Binding-site contacts:
Ligand atom OB contacts residue ARG386 of chain 1.A at 3.0 Å (salt-bridge).
Ligand atom CD3 contacts residue ALA233 of chain 1.A at 4.0 Å (hydrophobic).
Ligand atom CGB contacts residue HEM1 of chain 1.C at 3.6 Å.
Ligand atom OB contacts residue ALA233 of chain 1.A at 4.1 Å.
Ligand atom CD3 contacts residue HEM1 of chain 1.C at 3.4 Å.
Ligand atom OHB contacts residue ASN85 of chain 1.A at 3.1 Å (h-bond).
Ligand atom CE2 contacts residue PHE168 of chain 1.A at 3.4 Å (hydrophobic).
Ligand atom CE3 contacts residue ALA233 of chain 1.A at 4.1 Å (hydrophobic).
Ligand atom CE2 contacts residue VAL78 of chain 1.A at 3.7 Å (hydrophobic).
Ligand atom OB contacts residue PHE168 of chain 1.A at 4.0 Å.
Ligand atom CBB contacts residue HEM1 of chain 1.C at 3.8 Å.
Ligand atom CD4 contacts residue HEM1 of chain 1.C at 3.9 Å.
Ligand atom CE1 contacts residue ALA233 of chain 1.A at 4.1 Å (hydrophobic).
Ligand atom CAX contacts residue PHE168 of chain 1.A at 4.1 Å (hydrophobic).
Ligand atom CAX contacts residue GLN385 of chain 1.A at 4.1 Å.
Ligand atom CGA contacts residue PHE168 of chain 1.A at 3.7 Å (hydrophobic).
Ligand atom OHA contacts residue GLY232 of chain 1.A at 3.9 Å.
Ligand atom OHA contacts residue VAL228 of chain 1.A at 3.7 Å.
Ligand atom CAX contacts residue ALA167 of chain 1.A at 3.6 Å (hydrophobic).
Ligand atom NA contacts residue PHE168 of chain 1.A at 3.1 Å.
Ligand atom CZA contacts residue PHE168 of chain 1.A at 3.5 Å (hydrophobic).
Ligand atom OA contacts residue GLN385 of chain 1.A at 4.2 Å.
Ligand atom CD2 contacts residue VAL78 of chain 1.A at 3.7 Å (hydrophobic).
Ligand atom CD1 contacts residue PHE168 of chain 1.A at 3.8 Å (hydrophobic).
Ligand atom CE4 contacts residue HEM1 of chain 1.C at 4.1 Å.
Ligand atom CB contacts residue ARG386 of chain 1.A at 3.9 Å.
Ligand atom OHA contacts residue THR229 of chain 1.A at 3.8 Å.
Ligand atom CAA contacts residue PHE168 of chain 1.A at 3.7 Å (hydrophobic).
Ligand atom CE1 contacts residue THR229 of chain 1.A at 3.7 Å.
Ligand atom CE3 contacts residue HEM1 of chain 1.C at 3.5 Å.
Ligand atom CB contacts residue PHE168 of chain 1.A at 3.9 Å (hydrophobic).
Ligand atom CAA contacts residue GLN385 of chain 1.A at 3.7 Å.
Ligand atom OHA contacts residue PHE168 of chain 1.A at 4.0 Å.
Ligand atom CE1 contacts residue PHE168 of chain 1.A at 3.7 Å (hydrophobic).
Ligand atom CAX contacts residue THR77 of chain 1.A at 3.1 Å.
Ligand atom CA contacts residue GLN385 of chain 1.A at 4.0 Å.
Ligand atom OHB contacts residue VAL82 of chain 1.A at 4.1 Å.
Ligand atom CAX contacts residue VAL78 of chain 1.A at 3.7 Å (hydrophobic).
Ligand atom CD2 contacts residue PHE168 of chain 1.A at 3.5 Å (hydrophobic).
Ligand atom CZB contacts residue HEM1 of chain 1.C at 4.0 Å.

Sequence of chain 1.A:
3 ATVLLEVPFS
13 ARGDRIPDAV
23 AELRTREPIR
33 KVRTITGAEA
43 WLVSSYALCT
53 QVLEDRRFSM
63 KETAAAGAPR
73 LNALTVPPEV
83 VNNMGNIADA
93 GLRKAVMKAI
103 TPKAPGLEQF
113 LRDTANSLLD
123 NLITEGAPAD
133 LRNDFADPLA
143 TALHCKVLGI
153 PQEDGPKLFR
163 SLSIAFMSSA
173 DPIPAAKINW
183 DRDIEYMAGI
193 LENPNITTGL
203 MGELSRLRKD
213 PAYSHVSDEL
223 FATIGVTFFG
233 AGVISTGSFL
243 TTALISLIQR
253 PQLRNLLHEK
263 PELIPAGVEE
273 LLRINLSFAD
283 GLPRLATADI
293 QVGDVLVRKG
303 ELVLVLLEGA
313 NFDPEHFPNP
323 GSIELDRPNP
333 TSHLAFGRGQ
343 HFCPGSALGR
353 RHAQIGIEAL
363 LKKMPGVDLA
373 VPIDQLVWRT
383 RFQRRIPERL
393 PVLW

The protein below binds the small molecule below.
Small molecule (SMILES): Cc1cc(O)ccc1C[C@@H]1NC(=O)[C@H](Cc2ccc(O)cc2)NC1=O